This protein binds this small molecule.
Small molecule (SMILES): CC(=O)N[C@@H]1[C@@H](O)[C@H](O)[C@@H](CO)O[C@H]1O

Binding-site contacts:
Ligand atom C2 contacts residue ASN324 of chain 3.A at 2.4 Å.
Ligand atom N2 contacts residue ASN324 of chain 3.A at 2.9 Å (h-bond).
Ligand atom O7 contacts residue ASN324 of chain 3.A at 4.4 Å.
Ligand atom C8 contacts residue ASN324 of chain 3.A at 3.8 Å.
Ligand atom C7 contacts residue ASN324 of chain 3.A at 3.5 Å.
Ligand atom C3 contacts residue ASN324 of chain 3.A at 3.8 Å.
Ligand atom C4 contacts residue ASN324 of chain 3.A at 4.2 Å.
Ligand atom C5 contacts residue ASN324 of chain 3.A at 3.7 Å.
Ligand atom C1 contacts residue ASN324 of chain 3.A at 1.4 Å.
Ligand atom O5 contacts residue ASN324 of chain 3.A at 2.4 Å (h-bond).

Sequence of chain 3.A:
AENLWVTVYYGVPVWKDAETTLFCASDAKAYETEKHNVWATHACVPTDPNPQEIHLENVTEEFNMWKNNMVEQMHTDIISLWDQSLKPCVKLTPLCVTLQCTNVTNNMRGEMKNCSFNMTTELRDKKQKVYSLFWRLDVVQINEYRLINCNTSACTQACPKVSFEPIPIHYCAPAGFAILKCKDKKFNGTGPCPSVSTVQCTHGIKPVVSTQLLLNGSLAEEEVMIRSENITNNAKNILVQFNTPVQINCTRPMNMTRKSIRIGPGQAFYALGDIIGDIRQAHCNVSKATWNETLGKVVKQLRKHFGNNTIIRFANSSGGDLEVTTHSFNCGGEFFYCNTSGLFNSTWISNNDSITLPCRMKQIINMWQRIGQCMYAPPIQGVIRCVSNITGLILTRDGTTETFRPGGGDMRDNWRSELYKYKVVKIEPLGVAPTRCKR